The protein below binds the small molecule below.
Small molecule (SMILES): O=c1cc[nH]c(=O)[nH]1

Sequence of chain 1.A:
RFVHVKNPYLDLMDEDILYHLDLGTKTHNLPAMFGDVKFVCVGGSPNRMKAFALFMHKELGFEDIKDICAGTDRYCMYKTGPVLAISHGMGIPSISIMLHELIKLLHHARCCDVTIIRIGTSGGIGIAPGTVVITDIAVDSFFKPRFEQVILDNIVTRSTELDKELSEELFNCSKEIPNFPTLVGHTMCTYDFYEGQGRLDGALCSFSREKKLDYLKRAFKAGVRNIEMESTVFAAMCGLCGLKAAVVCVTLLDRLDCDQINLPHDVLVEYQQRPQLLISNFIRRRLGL

Binding-site contacts:
Ligand atom C4 contacts residue GLN202 of chain 1.A at 3.7 Å.
Ligand atom N1 contacts residue SER127 of chain 1.A at 3.8 Å.
Ligand atom C5 contacts residue SER127 of chain 1.A at 3.4 Å.
Ligand atom C2 contacts residue GLU233 of chain 1.A at 4.0 Å.
Ligand atom N3 contacts residue ILE232 of chain 1.A at 3.5 Å (h-bond).
Ligand atom N3 contacts residue GLN202 of chain 1.A at 2.9 Å (h-bond).
Ligand atom C6 contacts residue GOL1 of chain 1.F at 4.0 Å.
Ligand atom C6 contacts residue GLY128 of chain 1.A at 4.1 Å.
Ligand atom O2 contacts residue GLU233 of chain 1.A at 3.3 Å.
Ligand atom N3 contacts residue PHE198 of chain 1.A at 3.5 Å.
Ligand atom O4 contacts residue ARG204 of chain 1.A at 2.7 Å (salt-bridge).
Ligand atom C4 contacts residue ARG204 of chain 1.A at 3.6 Å.
Ligand atom C4 contacts residue PHE198 of chain 1.A at 3.6 Å (hydrophobic).
Ligand atom C2 contacts residue GOL1 of chain 1.F at 4.0 Å.
Ligand atom O2 contacts residue GLN202 of chain 1.A at 3.0 Å (h-bond).
Ligand atom O4 contacts residue GLN202 of chain 1.A at 3.6 Å (h-bond).
Ligand atom C5 contacts residue GLY128 of chain 1.A at 3.6 Å.
Ligand atom N1 contacts residue THR126 of chain 1.A at 4.0 Å.
Ligand atom C4 contacts residue GLY128 of chain 1.A at 3.3 Å.
Ligand atom O4 contacts residue PHE198 of chain 1.A at 4.0 Å.
Ligand atom O4 contacts residue GLY128 of chain 1.A at 3.4 Å.
Ligand atom O4 contacts residue LEU258 of chain 1.A at 3.7 Å.
Ligand atom C5 contacts residue PHE198 of chain 1.A at 3.9 Å (hydrophobic).
Ligand atom C4 contacts residue SER127 of chain 1.A at 3.7 Å.
Ligand atom C2 contacts residue ILE232 of chain 1.A at 3.5 Å (hydrophobic).
Ligand atom C6 contacts residue THR126 of chain 1.A at 3.8 Å.
Ligand atom C6 contacts residue PHE198 of chain 1.A at 4.1 Å (hydrophobic).
Ligand atom C2 contacts residue GLN202 of chain 1.A at 3.7 Å.
Ligand atom C2 contacts residue SER127 of chain 1.A at 4.2 Å.
Ligand atom C2 contacts residue PHE198 of chain 1.A at 3.6 Å (hydrophobic).
Ligand atom N3 contacts residue ARG204 of chain 1.A at 3.9 Å.
Ligand atom O4 contacts residue SER127 of chain 1.A at 4.2 Å.
Ligand atom C6 contacts residue SER127 of chain 1.A at 3.6 Å.
Ligand atom N1 contacts residue PHE198 of chain 1.A at 3.9 Å.
Ligand atom N3 contacts residue GLY128 of chain 1.A at 3.7 Å.
Ligand atom O2 contacts residue GOL1 of chain 1.F at 4.0 Å.
Ligand atom O2 contacts residue PHE198 of chain 1.A at 4.0 Å.
Ligand atom O2 contacts residue MET234 of chain 1.A at 3.7 Å.
Ligand atom O2 contacts residue ILE232 of chain 1.A at 3.5 Å (h-bond).
Ligand atom N1 contacts residue GOL1 of chain 1.F at 3.1 Å (h-bond).